Binding-site contacts:
Ligand atom O3 contacts residue TRP391 of chain 1.A at 3.6 Å.
Ligand atom O2 contacts residue GLU187 of chain 1.A at 3.4 Å (salt-bridge).
Ligand atom C5 contacts residue BGC1 of chain 1.C at 3.7 Å.
Ligand atom O3 contacts residue GLY47 of chain 1.A at 3.6 Å.
Ligand atom C5 contacts residue GLU358 of chain 1.A at 3.7 Å.
Ligand atom N contacts residue GLU187 of chain 1.A at 2.8 Å (salt-bridge).
Ligand atom O4 contacts residue BGC1 of chain 1.C at 1.4 Å.
Ligand atom C3 contacts residue ASN48 of chain 1.A at 3.9 Å.
Ligand atom N contacts residue TYR286 of chain 1.A at 4.1 Å.
Ligand atom O3 contacts residue ASN48 of chain 1.A at 2.8 Å (h-bond).
Ligand atom C6 contacts residue EDO1 of chain 1.J at 3.5 Å.
Ligand atom C5 contacts residue TRP391 of chain 1.A at 3.8 Å (hydrophobic).
Ligand atom C4 contacts residue BGC1 of chain 1.C at 2.5 Å.
Ligand atom O2 contacts residue ASN48 of chain 1.A at 3.4 Å (h-bond).
Ligand atom C2 contacts residue ASN186 of chain 1.A at 4.1 Å.
Ligand atom C3 contacts residue BGC1 of chain 1.C at 3.3 Å.
Ligand atom C4 contacts residue ASN48 of chain 1.A at 3.9 Å.
Ligand atom O6 contacts residue BGC1 of chain 1.C at 3.7 Å.
Ligand atom O4 contacts residue TRP391 of chain 1.A at 3.3 Å (h-bond).
Ligand atom C6 contacts residue LEU393 of chain 1.A at 3.7 Å (hydrophobic).
Ligand atom C2 contacts residue GLU187 of chain 1.A at 3.5 Å.
Ligand atom O6 contacts residue EDO1 of chain 1.J at 2.9 Å (h-bond).
Ligand atom C3 contacts residue GLU358 of chain 1.A at 3.7 Å.
Ligand atom O2 contacts residue GLY47 of chain 1.A at 3.3 Å.
Ligand atom C7 contacts residue TYR286 of chain 1.A at 3.9 Å (hydrophobic).
Ligand atom C4 contacts residue TRP391 of chain 1.A at 4.0 Å (hydrophobic).
Ligand atom O2 contacts residue HIS284 of chain 1.A at 4.1 Å.
Ligand atom C3 contacts residue TRP391 of chain 1.A at 3.6 Å (hydrophobic).
Ligand atom C7 contacts residue EDO1 of chain 1.J at 3.6 Å.
Ligand atom O2 contacts residue GLU358 of chain 1.A at 2.6 Å (salt-bridge).
Ligand atom C5 contacts residue TYR286 of chain 1.A at 3.8 Å (hydrophobic).
Ligand atom C6 contacts residue BGC1 of chain 1.C at 3.8 Å.
Ligand atom C7 contacts residue GLU358 of chain 1.A at 3.4 Å.
Ligand atom N contacts residue GLU358 of chain 1.A at 2.6 Å (salt-bridge).
Ligand atom O2 contacts residue ASN186 of chain 1.A at 3.0 Å (h-bond).
Ligand atom O3 contacts residue BGC1 of chain 1.C at 2.7 Å (h-bond).
Ligand atom C6 contacts residue TRP391 of chain 1.A at 4.0 Å (hydrophobic).
Ligand atom C2 contacts residue ASN48 of chain 1.A at 3.4 Å.
Ligand atom C2 contacts residue GLU358 of chain 1.A at 3.4 Å.
Ligand atom C7 contacts residue GLU187 of chain 1.A at 3.8 Å.

Sequence of chain 1.A:
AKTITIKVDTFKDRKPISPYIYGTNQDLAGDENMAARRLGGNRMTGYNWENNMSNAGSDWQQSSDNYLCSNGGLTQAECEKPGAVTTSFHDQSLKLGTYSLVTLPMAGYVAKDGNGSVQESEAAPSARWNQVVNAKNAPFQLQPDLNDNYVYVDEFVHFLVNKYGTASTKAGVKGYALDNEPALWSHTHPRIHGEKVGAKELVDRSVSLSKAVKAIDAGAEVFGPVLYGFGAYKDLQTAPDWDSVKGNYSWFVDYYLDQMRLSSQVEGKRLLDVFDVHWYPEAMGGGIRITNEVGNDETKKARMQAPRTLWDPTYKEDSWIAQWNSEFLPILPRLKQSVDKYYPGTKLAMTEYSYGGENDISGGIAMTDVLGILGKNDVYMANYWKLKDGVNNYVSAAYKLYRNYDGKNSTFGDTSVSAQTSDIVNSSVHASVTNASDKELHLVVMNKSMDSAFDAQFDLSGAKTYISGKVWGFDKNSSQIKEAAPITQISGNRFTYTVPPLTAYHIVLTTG

The small molecule below binds the protein below.
Small molecule (SMILES): OC[C@H]1CN[C@H](O)[C@@H](O)[C@@H]1O